Sequence of chain 1.E:
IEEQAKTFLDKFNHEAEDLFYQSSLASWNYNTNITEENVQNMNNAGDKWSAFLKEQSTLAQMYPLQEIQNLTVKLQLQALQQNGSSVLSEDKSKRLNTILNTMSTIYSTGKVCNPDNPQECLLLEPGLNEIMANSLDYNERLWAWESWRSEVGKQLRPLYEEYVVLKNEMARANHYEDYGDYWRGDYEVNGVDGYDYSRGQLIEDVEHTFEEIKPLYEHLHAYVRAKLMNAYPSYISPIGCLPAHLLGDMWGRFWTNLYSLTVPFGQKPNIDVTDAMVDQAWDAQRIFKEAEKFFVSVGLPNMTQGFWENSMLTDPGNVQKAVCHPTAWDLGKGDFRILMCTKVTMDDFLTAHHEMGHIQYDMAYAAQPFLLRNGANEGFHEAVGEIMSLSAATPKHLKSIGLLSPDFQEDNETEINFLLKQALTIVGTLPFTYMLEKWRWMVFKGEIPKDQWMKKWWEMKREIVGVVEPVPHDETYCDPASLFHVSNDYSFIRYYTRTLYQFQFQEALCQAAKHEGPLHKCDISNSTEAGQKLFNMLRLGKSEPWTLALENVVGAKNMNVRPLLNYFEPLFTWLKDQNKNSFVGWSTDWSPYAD

The small molecule below binds the protein below.
Small molecule (SMILES): CC(=O)N[C@H]1[C@H](O[C@H]2[C@H](O)[C@@H](NC(C)=O)CO[C@@H]2CO)O[C@H](CO)[C@@H](O)[C@@H]1O

Binding-site contacts:
Ligand atom O7 contacts residue ASN414 of chain 1.E at 3.4 Å (h-bond).
Ligand atom C3 contacts residue ASN414 of chain 1.E at 3.7 Å.
Ligand atom C8 contacts residue ASN414 of chain 1.E at 4.2 Å.
Ligand atom C1 contacts residue ASN414 of chain 1.E at 1.4 Å.
Ligand atom C7 contacts residue TRP576 of chain 1.E at 4.2 Å (hydrophobic).
Ligand atom N2 contacts residue ASN414 of chain 1.E at 2.8 Å (h-bond).
Ligand atom C8 contacts residue TRP576 of chain 1.E at 3.4 Å (hydrophobic).
Ligand atom C2 contacts residue ASN414 of chain 1.E at 2.4 Å.
Ligand atom O5 contacts residue ASN414 of chain 1.E at 2.4 Å (h-bond).
Ligand atom C8 contacts residue ILE418 of chain 1.E at 3.7 Å (hydrophobic).
Ligand atom C4 contacts residue ASN414 of chain 1.E at 4.2 Å.
Ligand atom N2 contacts residue GLU415 of chain 1.E at 4.4 Å.
Ligand atom C7 contacts residue ASN414 of chain 1.E at 3.3 Å.
Ligand atom C8 contacts residue PHE267 of chain 1.E at 4.3 Å (hydrophobic).
Ligand atom O7 contacts residue TRP576 of chain 1.E at 3.9 Å.
Ligand atom C5 contacts residue ASN414 of chain 1.E at 3.7 Å.